The protein below binds the small molecule below.
Small molecule (SMILES): CC(=O)N[C@@H]1[C@@H](O)[C@H](O)[C@@H](CO)O[C@H]1O

Sequence of chain 49.D:
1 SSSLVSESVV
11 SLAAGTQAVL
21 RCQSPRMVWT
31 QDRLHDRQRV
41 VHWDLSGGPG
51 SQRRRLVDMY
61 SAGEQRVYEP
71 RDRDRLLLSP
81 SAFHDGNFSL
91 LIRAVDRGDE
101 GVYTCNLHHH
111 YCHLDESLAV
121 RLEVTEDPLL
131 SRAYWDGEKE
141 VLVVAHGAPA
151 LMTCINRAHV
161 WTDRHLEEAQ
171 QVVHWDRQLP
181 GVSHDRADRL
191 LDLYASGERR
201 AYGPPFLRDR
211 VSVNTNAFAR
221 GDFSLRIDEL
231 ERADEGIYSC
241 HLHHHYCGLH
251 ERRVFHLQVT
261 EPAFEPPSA

Binding-site contacts:
Ligand atom O7 contacts residue ASN87 of chain 49.D at 4.1 Å.
Ligand atom C6 contacts residue LEU151 of chain 49.D at 3.7 Å (hydrophobic).
Ligand atom O5 contacts residue ASN87 of chain 49.D at 2.3 Å (h-bond).
Ligand atom N2 contacts residue ILE155 of chain 49.D at 4.1 Å.
Ligand atom O5 contacts residue SER89 of chain 49.D at 2.8 Å (h-bond).
Ligand atom N2 contacts residue ASN87 of chain 49.D at 2.9 Å (h-bond).
Ligand atom C3 contacts residue ASN87 of chain 49.D at 3.8 Å.
Ligand atom C6 contacts residue SER89 of chain 49.D at 3.6 Å.
Ligand atom O4 contacts residue LEU151 of chain 49.D at 3.3 Å.
Ligand atom C1 contacts residue ASN87 of chain 49.D at 1.4 Å.
Ligand atom C5 contacts residue ASN87 of chain 49.D at 3.7 Å.
Ligand atom O6 contacts residue LEU91 of chain 49.D at 4.0 Å.
Ligand atom C7 contacts residue ILE155 of chain 49.D at 4.3 Å (hydrophobic).
Ligand atom O6 contacts residue SER89 of chain 49.D at 2.8 Å (h-bond).
Ligand atom C6 contacts residue LEU91 of chain 49.D at 4.2 Å (hydrophobic).
Ligand atom C2 contacts residue ASN87 of chain 49.D at 2.4 Å.
Ligand atom C5 contacts residue SER89 of chain 49.D at 3.3 Å.
Ligand atom O6 contacts residue LEU151 of chain 49.D at 3.4 Å.
Ligand atom C7 contacts residue ASN87 of chain 49.D at 3.8 Å.
Ligand atom C3 contacts residue LEU151 of chain 49.D at 4.2 Å (hydrophobic).
Ligand atom C4 contacts residue ASN87 of chain 49.D at 4.2 Å.
Ligand atom C1 contacts residue SER89 of chain 49.D at 3.3 Å.
Ligand atom C5 contacts residue LEU151 of chain 49.D at 3.8 Å (hydrophobic).
Ligand atom C4 contacts residue LEU151 of chain 49.D at 4.0 Å (hydrophobic).
Ligand atom C8 contacts residue ILE155 of chain 49.D at 3.7 Å (hydrophobic).